Sequence of chain 1.G:
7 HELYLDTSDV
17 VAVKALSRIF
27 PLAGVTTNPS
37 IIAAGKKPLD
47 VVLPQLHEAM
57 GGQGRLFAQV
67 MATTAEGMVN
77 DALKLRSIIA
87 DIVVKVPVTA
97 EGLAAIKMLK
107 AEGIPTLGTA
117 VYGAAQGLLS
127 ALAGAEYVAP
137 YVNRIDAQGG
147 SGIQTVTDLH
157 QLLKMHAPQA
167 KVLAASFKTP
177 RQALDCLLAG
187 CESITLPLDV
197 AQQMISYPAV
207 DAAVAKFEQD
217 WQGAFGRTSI

Binding-site contacts:
Ligand atom C5 contacts residue PHE213 of chain 1.F at 3.9 Å (hydrophobic).
Ligand atom C3 contacts residue TYR137 of chain 1.G at 4.0 Å (hydrophobic).
Ligand atom O4 contacts residue ASN34 of chain 1.G at 3.3 Å.
Ligand atom C2 contacts residue THR115 of chain 1.G at 4.4 Å.
Ligand atom C2 contacts residue THR33 of chain 1.G at 4.2 Å.
Ligand atom O4 contacts residue GLN65 of chain 1.G at 2.8 Å (h-bond).
Ligand atom C2 contacts residue LYS91 of chain 1.G at 1.4 Å.
Ligand atom C3 contacts residue THR115 of chain 1.G at 4.1 Å.
Ligand atom C5 contacts residue TYR137 of chain 1.G at 2.6 Å (hydrophobic).
Ligand atom C4 contacts residue THR115 of chain 1.G at 3.5 Å.
Ligand atom C4 contacts residue LYS91 of chain 1.G at 3.3 Å.
Ligand atom C4 contacts residue ASN34 of chain 1.G at 3.4 Å.
Ligand atom O4 contacts residue THR115 of chain 1.G at 3.0 Å (h-bond).
Ligand atom C5 contacts residue THR115 of chain 1.G at 4.4 Å.
Ligand atom C5 contacts residue ASN34 of chain 1.G at 3.0 Å.
Ligand atom C2 contacts residue THR32 of chain 1.G at 4.3 Å.
Ligand atom C3 contacts residue ASP12 of chain 1.G at 4.5 Å.
Ligand atom C3 contacts residue ALA171 of chain 1.G at 4.3 Å (hydrophobic).
Ligand atom C1 contacts residue ASP12 of chain 1.G at 3.6 Å.
Ligand atom O4 contacts residue LYS91 of chain 1.G at 3.1 Å.
Ligand atom C4 contacts residue GLN65 of chain 1.G at 4.0 Å.
Ligand atom C1 contacts residue ALA171 of chain 1.G at 3.9 Å (hydrophobic).
Ligand atom C1 contacts residue THR32 of chain 1.G at 3.3 Å.
Ligand atom O4 contacts residue PHE213 of chain 1.F at 4.4 Å.
Ligand atom C3 contacts residue ASN34 of chain 1.G at 3.8 Å.
Ligand atom C1 contacts residue THR191 of chain 1.G at 3.3 Å.
Ligand atom C1 contacts residue LYS91 of chain 1.G at 2.3 Å.
Ligand atom O4 contacts residue TYR137 of chain 1.G at 2.8 Å (h-bond).
Ligand atom C3 contacts residue LYS91 of chain 1.G at 2.5 Å.
Ligand atom C2 contacts residue ASP12 of chain 1.G at 4.3 Å.
Ligand atom C4 contacts residue TYR137 of chain 1.G at 2.9 Å (hydrophobic).
Ligand atom C1 contacts residue LEU169 of chain 1.G at 4.5 Å (hydrophobic).

This protein binds this small molecule.
Small molecule (SMILES): CC(=O)CC(C)=O

Sequence of chain 1.F:
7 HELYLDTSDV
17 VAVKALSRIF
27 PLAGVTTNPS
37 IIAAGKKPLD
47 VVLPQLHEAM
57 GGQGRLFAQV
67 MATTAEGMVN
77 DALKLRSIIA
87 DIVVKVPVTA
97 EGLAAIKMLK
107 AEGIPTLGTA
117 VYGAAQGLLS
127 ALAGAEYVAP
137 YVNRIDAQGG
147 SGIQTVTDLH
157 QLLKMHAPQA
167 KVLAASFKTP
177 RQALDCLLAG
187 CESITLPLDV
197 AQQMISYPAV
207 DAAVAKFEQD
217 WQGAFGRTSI